Sequence of chain 1.A:
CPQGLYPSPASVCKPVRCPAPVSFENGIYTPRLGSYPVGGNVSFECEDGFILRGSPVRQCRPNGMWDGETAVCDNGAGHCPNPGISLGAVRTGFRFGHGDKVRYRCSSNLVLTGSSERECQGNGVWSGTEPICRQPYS

Binding-site contacts:
Ligand atom C5 contacts residue GLN110 of chain 1.A at 3.8 Å.
Ligand atom C7 contacts residue ASN92 of chain 1.A at 3.6 Å.
Ligand atom O7 contacts residue ASN92 of chain 1.A at 3.8 Å.
Ligand atom C2 contacts residue GLY90 of chain 1.A at 3.5 Å.
Ligand atom C1 contacts residue GLY90 of chain 1.A at 3.5 Å.
Ligand atom C3 contacts residue GLY90 of chain 1.A at 3.9 Å.
Ligand atom O4 contacts residue GLN110 of chain 1.A at 4.4 Å.
Ligand atom C4 contacts residue GLN110 of chain 1.A at 4.3 Å.
Ligand atom C2 contacts residue GLN110 of chain 1.A at 4.3 Å.
Ligand atom N2 contacts residue ASN92 of chain 1.A at 3.0 Å (h-bond).
Ligand atom C1 contacts residue ASN92 of chain 1.A at 1.4 Å.
Ligand atom C1 contacts residue GLN110 of chain 1.A at 3.8 Å.
Ligand atom C4 contacts residue ASN92 of chain 1.A at 4.3 Å.
Ligand atom C7 contacts residue GLY91 of chain 1.A at 4.3 Å.
Ligand atom C7 contacts residue TYR34 of chain 1.D at 4.2 Å (hydrophobic).
Ligand atom C2 contacts residue ASN92 of chain 1.A at 2.5 Å.
Ligand atom C8 contacts residue GLY90 of chain 1.A at 3.7 Å.
Ligand atom C8 contacts residue GLY91 of chain 1.A at 3.8 Å.
Ligand atom O7 contacts residue TYR34 of chain 1.D at 3.2 Å (h-bond).
Ligand atom N2 contacts residue GLY91 of chain 1.A at 4.2 Å.
Ligand atom O5 contacts residue ASN92 of chain 1.A at 2.3 Å (h-bond).
Ligand atom O5 contacts residue GLN110 of chain 1.A at 4.2 Å.
Ligand atom C5 contacts residue ASN92 of chain 1.A at 3.6 Å.
Ligand atom N2 contacts residue GLY90 of chain 1.A at 2.7 Å (h-bond).
Ligand atom C3 contacts residue GLN110 of chain 1.A at 4.0 Å.
Ligand atom C3 contacts residue ASN92 of chain 1.A at 3.8 Å.
Ligand atom C7 contacts residue GLY90 of chain 1.A at 3.6 Å.

Sequence of chain 1.D:
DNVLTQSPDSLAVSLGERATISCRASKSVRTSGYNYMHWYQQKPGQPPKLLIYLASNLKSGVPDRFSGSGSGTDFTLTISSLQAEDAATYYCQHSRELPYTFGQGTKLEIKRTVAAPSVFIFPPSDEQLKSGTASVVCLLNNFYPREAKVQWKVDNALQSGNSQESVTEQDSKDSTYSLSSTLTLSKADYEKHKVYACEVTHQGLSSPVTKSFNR

This protein binds this small molecule.
Small molecule (SMILES): CC(=O)N[C@H]1[C@H](O[C@H]2[C@H](O)[C@@H](NC(C)=O)CO[C@@H]2CO)O[C@H](CO)[C@@H](O[C@@H]2O[C@H](CO[C@H]3O[C@H](CO)[C@@H](O)[C@H](O)[C@@H]3O)[C@@H](O)[C@H](O)[C@@H]2O)[C@@H]1O